Sequence of chain 18.A:
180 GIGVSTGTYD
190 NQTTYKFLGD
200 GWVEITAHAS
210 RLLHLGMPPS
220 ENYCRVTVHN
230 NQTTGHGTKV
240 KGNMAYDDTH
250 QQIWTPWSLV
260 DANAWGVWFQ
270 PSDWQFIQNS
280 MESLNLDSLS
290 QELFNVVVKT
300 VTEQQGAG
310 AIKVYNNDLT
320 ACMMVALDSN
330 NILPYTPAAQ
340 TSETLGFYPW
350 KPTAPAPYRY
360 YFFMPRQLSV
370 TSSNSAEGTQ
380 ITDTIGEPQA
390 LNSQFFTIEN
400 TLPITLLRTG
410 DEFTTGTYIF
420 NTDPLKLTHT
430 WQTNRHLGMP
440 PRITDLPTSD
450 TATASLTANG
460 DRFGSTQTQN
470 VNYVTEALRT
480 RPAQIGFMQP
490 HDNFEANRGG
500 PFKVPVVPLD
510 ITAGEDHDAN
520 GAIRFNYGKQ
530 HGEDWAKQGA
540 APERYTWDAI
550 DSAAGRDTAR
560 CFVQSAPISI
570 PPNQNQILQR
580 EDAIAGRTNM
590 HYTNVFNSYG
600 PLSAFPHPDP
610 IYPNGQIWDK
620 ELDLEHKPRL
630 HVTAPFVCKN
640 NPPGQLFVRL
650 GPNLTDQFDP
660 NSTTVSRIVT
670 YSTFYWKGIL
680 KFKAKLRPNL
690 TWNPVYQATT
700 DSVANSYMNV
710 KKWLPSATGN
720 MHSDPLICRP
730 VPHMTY

Binding-site contacts:
Ligand atom O2 contacts residue TRP201 of chain 18.A at 4.3 Å.
Ligand atom C2' contacts residue TRP201 of chain 18.A at 3.6 Å (hydrophobic).
Ligand atom C2' contacts residue LYS682 of chain 18.A at 3.6 Å.
Ligand atom OP1 contacts residue PRO423 of chain 18.A at 3.6 Å.
Ligand atom C4 contacts residue TRP201 of chain 18.A at 3.3 Å (hydrophobic).
Ligand atom N4 contacts residue GLY198 of chain 18.A at 3.8 Å.
Ligand atom O2 contacts residue LYS682 of chain 18.A at 4.2 Å.
Ligand atom O5' contacts residue TRP201 of chain 18.A at 3.6 Å.
Ligand atom C2 contacts residue TRP201 of chain 18.A at 3.9 Å (hydrophobic).
Ligand atom C3' contacts residue TRP201 of chain 18.A at 4.1 Å (hydrophobic).
Ligand atom N4 contacts residue TRP201 of chain 18.A at 3.8 Å.
Ligand atom O4' contacts residue TRP201 of chain 18.A at 4.5 Å.
Ligand atom C1' contacts residue LYS682 of chain 18.A at 4.5 Å.
Ligand atom C4' contacts residue TRP201 of chain 18.A at 4.3 Å (hydrophobic).
Ligand atom C6 contacts residue TRP201 of chain 18.A at 3.5 Å (hydrophobic).
Ligand atom C3' contacts residue LYS682 of chain 18.A at 3.8 Å.
Ligand atom C5' contacts residue TRP201 of chain 18.A at 3.5 Å (hydrophobic).
Ligand atom C5 contacts residue TRP201 of chain 18.A at 3.4 Å (hydrophobic).
Ligand atom N4 contacts residue ASP199 of chain 18.A at 4.0 Å.
Ligand atom C1' contacts residue TRP201 of chain 18.A at 4.5 Å (hydrophobic).
Ligand atom N1 contacts residue TRP201 of chain 18.A at 4.0 Å.
Ligand atom O3' contacts residue LYS682 of chain 18.A at 3.1 Å (salt-bridge).
Ligand atom N3 contacts residue TRP201 of chain 18.A at 3.6 Å.
Ligand atom O2 contacts residue LEU197 of chain 18.A at 4.0 Å.

The small molecule below binds the protein below.
Small molecule (SMILES): Nc1ccn([C@H]2C[C@H](O)[C@@H](COP(=O)(O)O)O2)c(=O)n1